Sequence of chain 1.B:
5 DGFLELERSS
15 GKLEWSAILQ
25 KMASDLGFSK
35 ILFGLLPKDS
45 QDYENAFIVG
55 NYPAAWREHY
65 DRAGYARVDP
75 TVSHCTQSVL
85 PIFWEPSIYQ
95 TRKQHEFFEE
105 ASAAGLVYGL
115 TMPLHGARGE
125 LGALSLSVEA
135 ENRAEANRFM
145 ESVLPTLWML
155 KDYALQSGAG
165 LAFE

Binding-site contacts:
Ligand atom C7 contacts residue ASP73 of chain 1.B at 3.4 Å.
Ligand atom C3 contacts residue LEU36 of chain 1.B at 3.7 Å (hydrophobic).
Ligand atom N3 contacts residue LEU39 of chain 1.B at 3.5 Å (h-bond).
Ligand atom C7 contacts residue SER129 of chain 1.B at 3.7 Å.
Ligand atom C15 contacts residue PHE101 of chain 1.B at 3.7 Å (hydrophobic).
Ligand atom O19 contacts residue TYR56 of chain 1.B at 3.4 Å.
Ligand atom C3 contacts residue TYR64 of chain 1.B at 3.4 Å (hydrophobic).
Ligand atom C4 contacts residue TYR64 of chain 1.B at 3.7 Å (hydrophobic).
Ligand atom N16 contacts residue TRP60 of chain 1.B at 3.6 Å.
Ligand atom C13 contacts residue TRP88 of chain 1.B at 3.5 Å (hydrophobic).
Ligand atom C12 contacts residue TRP88 of chain 1.B at 3.4 Å (hydrophobic).
Ligand atom O19 contacts residue TRP60 of chain 1.B at 3.1 Å (h-bond).
Ligand atom C29 contacts residue CYS79 of chain 1.B at 3.7 Å (hydrophobic).
Ligand atom C28 contacts residue TYR47 of chain 1.B at 3.8 Å (hydrophobic).
Ligand atom C5 contacts residue TYR64 of chain 1.B at 3.7 Å (hydrophobic).
Ligand atom O18 contacts residue TRP60 of chain 1.B at 3.3 Å (h-bond).
Ligand atom C27 contacts residue GLY126 of chain 1.B at 3.7 Å.
Ligand atom C2 contacts residue TYR64 of chain 1.B at 3.5 Å (hydrophobic).
Ligand atom O22 contacts residue LEU36 of chain 1.B at 3.3 Å.
Ligand atom C30 contacts residue ALA127 of chain 1.B at 3.5 Å (hydrophobic).
Ligand atom BR1 contacts residue TYR64 of chain 1.B at 3.6 Å.
Ligand atom N8 contacts residue ASP73 of chain 1.B at 2.8 Å (salt-bridge).
Ligand atom N3 contacts residue GLY38 of chain 1.B at 3.3 Å.
Ligand atom C25 contacts residue ALA127 of chain 1.B at 3.7 Å (hydrophobic).
Ligand atom C4 contacts residue LEU36 of chain 1.B at 3.6 Å (hydrophobic).
Ligand atom C14 contacts residue PHE101 of chain 1.B at 3.5 Å (hydrophobic).
Ligand atom C1 contacts residue TYR64 of chain 1.B at 3.7 Å (hydrophobic).
Ligand atom C11 contacts residue THR75 of chain 1.B at 3.7 Å.
Ligand atom C26 contacts residue TYR47 of chain 1.B at 3.6 Å (hydrophobic).
Ligand atom O18 contacts residue LEU110 of chain 1.B at 3.2 Å.
Ligand atom BR1 contacts residue TRP60 of chain 1.B at 3.5 Å.
Ligand atom C13 contacts residue PHE101 of chain 1.B at 3.6 Å (hydrophobic).
Ligand atom C11 contacts residue TRP88 of chain 1.B at 3.5 Å (hydrophobic).
Ligand atom C11 contacts residue ASP73 of chain 1.B at 3.6 Å.
Ligand atom N8 contacts residue THR75 of chain 1.B at 3.7 Å.
Ligand atom O17 contacts residue TRP88 of chain 1.B at 3.7 Å.
Ligand atom O17 contacts residue TYR56 of chain 1.B at 2.8 Å (h-bond).
Ligand atom C27 contacts residue TYR47 of chain 1.B at 3.4 Å (hydrophobic).
Ligand atom O17 contacts residue SER129 of chain 1.B at 3.3 Å.
Ligand atom BR1 contacts residue TYR56 of chain 1.B at 3.7 Å.

This protein binds this small molecule.
Small molecule (SMILES): N#Cc1ccccc1C(=O)Oc1c(Br)cc(Br)cc1CNC(=O)c1ccccc1[N+](=O)[O-]